Binding-site contacts:
Ligand atom C16 contacts residue LEU88 of chain 1.D at 4.1 Å (hydrophobic).
Ligand atom N contacts residue HIS38 of chain 1.D at 3.6 Å.
Ligand atom N contacts residue GLY39 of chain 1.D at 3.7 Å.
Ligand atom C4 contacts residue THR40 of chain 1.F at 4.2 Å.
Ligand atom S contacts residue GLY42 of chain 1.F at 3.7 Å.
Ligand atom N1 contacts residue HIS38 of chain 1.D at 3.3 Å.
Ligand atom C12 contacts residue GLY39 of chain 1.D at 3.0 Å.
Ligand atom C4 contacts residue MET51 of chain 1.F at 4.2 Å (hydrophobic).
Ligand atom C14 contacts residue HIS38 of chain 1.D at 3.4 Å.
Ligand atom C13 contacts residue HIS38 of chain 1.D at 4.0 Å.
Ligand atom C17 contacts residue HIS38 of chain 1.D at 3.5 Å.
Ligand atom CL contacts residue GLY42 of chain 1.F at 3.5 Å.
Ligand atom C16 contacts residue TYR87 of chain 1.D at 3.5 Å (hydrophobic).
Ligand atom CL contacts residue LEU43 of chain 1.F at 3.8 Å.
Ligand atom C7 contacts residue GLN33 of chain 1.D at 4.1 Å.
Ligand atom C10 contacts residue HIS38 of chain 1.D at 3.9 Å.
Ligand atom C2 contacts residue PHE68 of chain 1.F at 3.8 Å (hydrophobic).
Ligand atom S contacts residue GLN33 of chain 1.D at 2.9 Å (h-bond).
Ligand atom C7 contacts residue THR40 of chain 1.F at 4.0 Å.
Ligand atom C12 contacts residue HIS38 of chain 1.D at 3.9 Å.
Ligand atom C5 contacts residue THR40 of chain 1.F at 3.0 Å.
Ligand atom C1 contacts residue MET51 of chain 1.F at 4.0 Å (hydrophobic).
Ligand atom CL contacts residue GLY39 of chain 1.D at 3.3 Å.
Ligand atom C6 contacts residue THR40 of chain 1.F at 2.9 Å.
Ligand atom CL contacts residue VAL40 of chain 1.D at 3.6 Å.
Ligand atom C9 contacts residue GLN226 of chain 1.P at 3.8 Å.
Ligand atom C3 contacts residue MET51 of chain 1.F at 3.6 Å (hydrophobic).
Ligand atom O contacts residue TYR87 of chain 1.D at 3.2 Å (h-bond).
Ligand atom C11 contacts residue GLY39 of chain 1.D at 3.8 Å.
Ligand atom C11 contacts residue HIS38 of chain 1.D at 3.8 Å.
Ligand atom C13 contacts residue TYR87 of chain 1.D at 4.2 Å (hydrophobic).
Ligand atom C10 contacts residue GLN33 of chain 1.D at 2.9 Å.
Ligand atom CL contacts residue GLN33 of chain 1.D at 3.9 Å.
Ligand atom C17 contacts residue PRO402 of chain 1.D at 3.2 Å (hydrophobic).
Ligand atom O contacts residue GLY39 of chain 1.D at 3.1 Å (h-bond).
Ligand atom C8 contacts residue GLN226 of chain 1.P at 4.2 Å.
Ligand atom C17 contacts residue GLY39 of chain 1.D at 3.9 Å.
Ligand atom C18 contacts residue THR135 of chain 1.D at 3.8 Å.
Ligand atom C2 contacts residue MET51 of chain 1.F at 3.6 Å (hydrophobic).
Ligand atom C13 contacts residue GLY39 of chain 1.D at 3.0 Å.

Sequence of chain 1.P:
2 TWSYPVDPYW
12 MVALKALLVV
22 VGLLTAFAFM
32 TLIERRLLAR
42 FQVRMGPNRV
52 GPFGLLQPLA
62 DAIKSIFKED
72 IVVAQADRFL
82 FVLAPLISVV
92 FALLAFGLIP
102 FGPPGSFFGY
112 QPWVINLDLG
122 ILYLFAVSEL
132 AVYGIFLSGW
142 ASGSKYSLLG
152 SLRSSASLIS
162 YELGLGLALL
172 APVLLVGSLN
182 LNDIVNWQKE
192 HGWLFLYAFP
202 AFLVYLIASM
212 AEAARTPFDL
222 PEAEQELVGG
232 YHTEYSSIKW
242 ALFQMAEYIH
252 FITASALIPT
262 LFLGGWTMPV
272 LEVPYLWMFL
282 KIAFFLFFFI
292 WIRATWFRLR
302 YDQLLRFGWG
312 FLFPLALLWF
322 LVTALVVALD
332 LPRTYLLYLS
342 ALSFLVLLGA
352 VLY

A protein and the small-molecule ligand that binds it are described below.
Small molecule (SMILES): CC(C)(C)c1ccc(CSc2cnn(C(C)(C)C)c(=O)c2Cl)cc1

Sequence of chain 1.D:
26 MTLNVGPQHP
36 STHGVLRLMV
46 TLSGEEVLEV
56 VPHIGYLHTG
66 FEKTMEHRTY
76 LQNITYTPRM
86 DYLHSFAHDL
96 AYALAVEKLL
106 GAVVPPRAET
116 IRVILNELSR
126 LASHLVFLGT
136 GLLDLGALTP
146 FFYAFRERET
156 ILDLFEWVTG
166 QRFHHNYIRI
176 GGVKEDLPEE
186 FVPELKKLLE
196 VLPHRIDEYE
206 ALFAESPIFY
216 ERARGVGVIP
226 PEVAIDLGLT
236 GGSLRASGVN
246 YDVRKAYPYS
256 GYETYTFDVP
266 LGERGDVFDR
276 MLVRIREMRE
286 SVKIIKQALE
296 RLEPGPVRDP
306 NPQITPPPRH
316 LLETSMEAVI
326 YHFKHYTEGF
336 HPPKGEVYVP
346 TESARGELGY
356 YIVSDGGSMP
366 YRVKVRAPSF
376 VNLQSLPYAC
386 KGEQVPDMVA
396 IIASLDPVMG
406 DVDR

Sequence of chain 1.F:
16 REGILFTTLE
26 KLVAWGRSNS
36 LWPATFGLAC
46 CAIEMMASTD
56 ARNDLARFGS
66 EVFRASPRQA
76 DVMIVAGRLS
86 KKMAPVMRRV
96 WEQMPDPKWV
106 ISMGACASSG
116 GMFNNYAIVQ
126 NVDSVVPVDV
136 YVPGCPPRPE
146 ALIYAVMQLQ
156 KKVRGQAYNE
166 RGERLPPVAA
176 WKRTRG